Binding-site contacts:
Ligand atom C8 contacts residue GLU84 of chain 1.C at 3.7 Å.
Ligand atom C2 contacts residue GLU84 of chain 1.C at 4.1 Å.
Ligand atom C3 contacts residue ASN85 of chain 1.C at 3.9 Å.
Ligand atom O6 contacts residue ASN85 of chain 1.C at 4.3 Å.
Ligand atom N2 contacts residue ASN85 of chain 1.C at 3.0 Å (h-bond).
Ligand atom C7 contacts residue GLU84 of chain 1.C at 3.8 Å.
Ligand atom O7 contacts residue ASN85 of chain 1.C at 4.1 Å.
Ligand atom C3 contacts residue GLU84 of chain 1.C at 4.4 Å.
Ligand atom C1 contacts residue ASN85 of chain 1.C at 1.5 Å.
Ligand atom C8 contacts residue LEU2 of chain 1.D at 4.4 Å (hydrophobic).
Ligand atom C7 contacts residue SER10 of chain 1.D at 4.5 Å.
Ligand atom C4 contacts residue ASN85 of chain 1.C at 4.3 Å.
Ligand atom C7 contacts residue ASN85 of chain 1.C at 3.8 Å.
Ligand atom C8 contacts residue GLY6 of chain 1.D at 4.4 Å.
Ligand atom C2 contacts residue ASN85 of chain 1.C at 2.5 Å.
Ligand atom C5 contacts residue ASN85 of chain 1.C at 3.8 Å.
Ligand atom O5 contacts residue ASN85 of chain 1.C at 2.4 Å (h-bond).
Ligand atom C1 contacts residue GLU84 of chain 1.C at 4.3 Å.
Ligand atom N2 contacts residue GLU84 of chain 1.C at 3.1 Å (salt-bridge).
Ligand atom O7 contacts residue SER10 of chain 1.D at 3.4 Å.

Sequence of chain 1.C:
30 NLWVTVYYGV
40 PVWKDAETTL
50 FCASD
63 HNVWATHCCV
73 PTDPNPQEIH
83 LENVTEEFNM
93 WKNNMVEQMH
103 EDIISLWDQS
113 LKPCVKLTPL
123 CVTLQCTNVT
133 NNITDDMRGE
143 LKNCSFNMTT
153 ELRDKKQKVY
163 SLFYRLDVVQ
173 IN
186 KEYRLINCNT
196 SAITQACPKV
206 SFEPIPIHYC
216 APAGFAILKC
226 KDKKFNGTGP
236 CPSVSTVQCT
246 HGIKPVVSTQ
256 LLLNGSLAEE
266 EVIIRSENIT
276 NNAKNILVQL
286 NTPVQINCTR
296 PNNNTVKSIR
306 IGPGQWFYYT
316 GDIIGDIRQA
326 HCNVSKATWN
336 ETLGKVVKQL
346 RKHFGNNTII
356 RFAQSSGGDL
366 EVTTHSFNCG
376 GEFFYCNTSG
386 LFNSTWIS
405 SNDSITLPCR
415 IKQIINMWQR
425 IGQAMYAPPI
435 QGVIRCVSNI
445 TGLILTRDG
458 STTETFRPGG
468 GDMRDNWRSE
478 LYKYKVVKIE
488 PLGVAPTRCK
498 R

Sequence of chain 1.D:
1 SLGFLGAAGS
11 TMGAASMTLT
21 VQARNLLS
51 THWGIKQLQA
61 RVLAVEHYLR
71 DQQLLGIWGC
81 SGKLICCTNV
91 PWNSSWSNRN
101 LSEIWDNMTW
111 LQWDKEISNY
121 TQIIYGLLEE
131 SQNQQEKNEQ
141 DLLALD

The protein below binds the small molecule below.
Small molecule (SMILES): CC(=O)N[C@H]1[C@H](O[C@H]2[C@H](O)[C@@H](NC(C)=O)CO[C@@H]2CO)O[C@H](CO)[C@@H](O)[C@@H]1O